A small-molecule ligand and the protein it binds are described below.
Small molecule (SMILES): CC(=O)N[C@@H]1[C@@H](O)[C@H](O)[C@@H](CO)O[C@H]1O

Sequence of chain 1.B:
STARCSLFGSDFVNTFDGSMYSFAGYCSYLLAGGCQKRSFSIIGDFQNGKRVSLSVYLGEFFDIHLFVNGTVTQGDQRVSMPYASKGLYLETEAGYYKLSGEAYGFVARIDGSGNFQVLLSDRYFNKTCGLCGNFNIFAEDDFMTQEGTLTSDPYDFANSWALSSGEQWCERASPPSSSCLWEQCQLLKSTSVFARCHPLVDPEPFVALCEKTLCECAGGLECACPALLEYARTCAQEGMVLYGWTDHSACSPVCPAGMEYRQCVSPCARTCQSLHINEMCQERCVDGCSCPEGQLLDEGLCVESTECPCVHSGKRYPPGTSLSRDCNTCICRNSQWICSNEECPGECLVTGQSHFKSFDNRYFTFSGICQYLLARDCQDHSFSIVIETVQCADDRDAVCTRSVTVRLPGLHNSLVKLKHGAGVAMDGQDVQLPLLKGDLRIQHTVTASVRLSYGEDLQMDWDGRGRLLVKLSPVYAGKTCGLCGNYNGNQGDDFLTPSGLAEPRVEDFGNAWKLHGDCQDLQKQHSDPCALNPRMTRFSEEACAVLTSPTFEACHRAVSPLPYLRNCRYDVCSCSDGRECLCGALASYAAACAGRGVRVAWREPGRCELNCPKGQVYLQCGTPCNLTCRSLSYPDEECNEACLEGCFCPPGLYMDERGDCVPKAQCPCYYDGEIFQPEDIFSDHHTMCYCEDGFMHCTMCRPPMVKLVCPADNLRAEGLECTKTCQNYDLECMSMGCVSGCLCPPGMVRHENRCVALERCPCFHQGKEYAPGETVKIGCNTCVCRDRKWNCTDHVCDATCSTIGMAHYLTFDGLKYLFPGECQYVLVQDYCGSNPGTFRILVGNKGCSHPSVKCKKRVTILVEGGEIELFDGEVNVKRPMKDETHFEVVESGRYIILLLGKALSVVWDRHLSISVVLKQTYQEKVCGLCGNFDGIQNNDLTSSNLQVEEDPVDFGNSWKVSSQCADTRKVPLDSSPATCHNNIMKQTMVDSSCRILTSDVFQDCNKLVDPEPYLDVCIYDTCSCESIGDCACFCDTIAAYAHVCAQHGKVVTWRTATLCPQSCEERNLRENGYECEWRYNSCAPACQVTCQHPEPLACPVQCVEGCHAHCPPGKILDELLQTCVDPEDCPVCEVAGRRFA

Binding-site contacts:
Ligand atom O7 contacts residue ASN857 of chain 1.B at 3.0 Å (h-bond).
Ligand atom N2 contacts residue ASN857 of chain 1.B at 2.9 Å (h-bond).
Ligand atom C7 contacts residue ASN857 of chain 1.B at 3.1 Å.
Ligand atom C4 contacts residue ASN857 of chain 1.B at 4.2 Å.
Ligand atom O5 contacts residue ASN857 of chain 1.B at 2.4 Å (h-bond).
Ligand atom C2 contacts residue ASN857 of chain 1.B at 2.5 Å.
Ligand atom C5 contacts residue ASN857 of chain 1.B at 3.7 Å.
Ligand atom C1 contacts residue ASN857 of chain 1.B at 1.4 Å.
Ligand atom C8 contacts residue ASN857 of chain 1.B at 4.0 Å.
Ligand atom C3 contacts residue ASN857 of chain 1.B at 3.8 Å.